This small molecule binds to this protein.
Small molecule (SMILES): Nc1ncnc2c1ncn2[C@@H]1O[C@H](COP(=O)(O)OP(=O)(O)OC[C@H]2O[C@H](O)[C@H](O)[C@@H]2O)[C@@H](O)[C@H]1O

Sequence of chain 1.B:
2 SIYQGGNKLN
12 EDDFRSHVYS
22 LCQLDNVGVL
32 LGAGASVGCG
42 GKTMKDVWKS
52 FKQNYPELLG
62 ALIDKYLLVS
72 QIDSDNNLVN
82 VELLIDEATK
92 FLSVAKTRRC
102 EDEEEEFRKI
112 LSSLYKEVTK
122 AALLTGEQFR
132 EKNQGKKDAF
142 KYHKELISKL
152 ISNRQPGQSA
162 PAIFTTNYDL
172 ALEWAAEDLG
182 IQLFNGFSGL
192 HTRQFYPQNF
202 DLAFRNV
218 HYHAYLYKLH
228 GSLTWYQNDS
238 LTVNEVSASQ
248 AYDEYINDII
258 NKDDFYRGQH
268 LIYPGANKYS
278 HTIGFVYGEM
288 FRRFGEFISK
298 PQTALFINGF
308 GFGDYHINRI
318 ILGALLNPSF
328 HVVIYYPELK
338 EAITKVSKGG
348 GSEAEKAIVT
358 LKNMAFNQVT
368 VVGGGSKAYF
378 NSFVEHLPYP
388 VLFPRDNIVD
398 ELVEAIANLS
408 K

Binding-site contacts:
Ligand atom O4' contacts residue GLY35 of chain 1.B at 3.9 Å.
Ligand atom N6 contacts residue GLY35 of chain 1.B at 3.9 Å.
Ligand atom O4D contacts residue GLU83 of chain 1.B at 3.4 Å (salt-bridge).
Ligand atom O2D contacts residue ASP311 of chain 1.B at 3.8 Å.
Ligand atom O2A contacts residue THR44 of chain 1.B at 4.1 Å.
Ligand atom C4' contacts residue GLY306 of chain 1.B at 3.8 Å.
Ligand atom N1 contacts residue PHE377 of chain 1.B at 3.9 Å.
Ligand atom O1B contacts residue GLY308 of chain 1.B at 2.9 Å (h-bond).
Ligand atom O2D contacts residue GLU83 of chain 1.B at 2.5 Å (salt-bridge).
Ligand atom PB contacts residue GLY308 of chain 1.B at 3.8 Å.
Ligand atom N3 contacts residue GLY306 of chain 1.B at 4.1 Å.
Ligand atom O4' contacts residue GLY306 of chain 1.B at 3.6 Å.
Ligand atom C2D contacts residue ASP311 of chain 1.B at 4.2 Å.
Ligand atom N1 contacts residue GLY35 of chain 1.B at 3.4 Å (h-bond).
Ligand atom C5 contacts residue GLY35 of chain 1.B at 3.7 Å.
Ligand atom N1 contacts residue TYR376 of chain 1.B at 3.7 Å.
Ligand atom N6 contacts residue VAL38 of chain 1.B at 4.1 Å.
Ligand atom C6 contacts residue GLY35 of chain 1.B at 3.4 Å.
Ligand atom O1D contacts residue HIS227 of chain 1.B at 3.2 Å.
Ligand atom O1B contacts residue PHE307 of chain 1.B at 3.2 Å.
Ligand atom C2 contacts residue GLY35 of chain 1.B at 3.7 Å.
Ligand atom O2A contacts residue ALA34 of chain 1.B at 3.8 Å.
Ligand atom N3 contacts residue GLY35 of chain 1.B at 4.0 Å.
Ligand atom O2' contacts residue PRO334 of chain 1.B at 4.0 Å.
Ligand atom C3D contacts residue GLU83 of chain 1.B at 3.4 Å.
Ligand atom C4D contacts residue GLU83 of chain 1.B at 3.2 Å.
Ligand atom C6 contacts residue TYR376 of chain 1.B at 3.9 Å (hydrophobic).
Ligand atom C4 contacts residue GLY35 of chain 1.B at 4.0 Å.
Ligand atom N6 contacts residue TYR376 of chain 1.B at 3.9 Å.
Ligand atom O1D contacts residue ASP311 of chain 1.B at 3.5 Å (salt-bridge).
Ligand atom C2 contacts residue PHE377 of chain 1.B at 4.1 Å (hydrophobic).
Ligand atom C2 contacts residue TYR376 of chain 1.B at 4.0 Å (hydrophobic).
Ligand atom O2B contacts residue ALA34 of chain 1.B at 3.1 Å.
Ligand atom C5' contacts residue GLY306 of chain 1.B at 4.2 Å.
Ligand atom O3A contacts residue GLY308 of chain 1.B at 3.6 Å (h-bond).
Ligand atom C1D contacts residue GLU83 of chain 1.B at 4.1 Å.
Ligand atom C5 contacts residue TYR376 of chain 1.B at 4.1 Å (hydrophobic).
Ligand atom O3D contacts residue GLU83 of chain 1.B at 2.9 Å (salt-bridge).
Ligand atom C2D contacts residue GLU83 of chain 1.B at 3.6 Å.
Ligand atom O5' contacts residue GLY308 of chain 1.B at 4.2 Å.